Binding-site contacts:
Ligand atom C4 contacts residue ASN343 of chain 1.A at 4.2 Å.
Ligand atom O7 contacts residue PHE342 of chain 1.A at 4.5 Å.
Ligand atom C8 contacts residue ASN343 of chain 1.A at 3.5 Å.
Ligand atom N2 contacts residue ASN343 of chain 1.A at 2.7 Å (h-bond).
Ligand atom C5 contacts residue ASN343 of chain 1.A at 3.6 Å.
Ligand atom C7 contacts residue ASN343 of chain 1.A at 3.0 Å.
Ligand atom O7 contacts residue LEU368 of chain 1.A at 4.4 Å.
Ligand atom O5 contacts residue ASN343 of chain 1.A at 2.3 Å (h-bond).
Ligand atom C2 contacts residue ASN343 of chain 1.A at 2.5 Å.
Ligand atom O7 contacts residue ASN343 of chain 1.A at 3.6 Å.
Ligand atom C8 contacts residue PHE338 of chain 1.A at 4.1 Å (hydrophobic).
Ligand atom C8 contacts residue GLY339 of chain 1.A at 4.2 Å.
Ligand atom C1 contacts residue ASN343 of chain 1.A at 1.4 Å.
Ligand atom C3 contacts residue ASN343 of chain 1.A at 3.9 Å.

Sequence of chain 1.A:
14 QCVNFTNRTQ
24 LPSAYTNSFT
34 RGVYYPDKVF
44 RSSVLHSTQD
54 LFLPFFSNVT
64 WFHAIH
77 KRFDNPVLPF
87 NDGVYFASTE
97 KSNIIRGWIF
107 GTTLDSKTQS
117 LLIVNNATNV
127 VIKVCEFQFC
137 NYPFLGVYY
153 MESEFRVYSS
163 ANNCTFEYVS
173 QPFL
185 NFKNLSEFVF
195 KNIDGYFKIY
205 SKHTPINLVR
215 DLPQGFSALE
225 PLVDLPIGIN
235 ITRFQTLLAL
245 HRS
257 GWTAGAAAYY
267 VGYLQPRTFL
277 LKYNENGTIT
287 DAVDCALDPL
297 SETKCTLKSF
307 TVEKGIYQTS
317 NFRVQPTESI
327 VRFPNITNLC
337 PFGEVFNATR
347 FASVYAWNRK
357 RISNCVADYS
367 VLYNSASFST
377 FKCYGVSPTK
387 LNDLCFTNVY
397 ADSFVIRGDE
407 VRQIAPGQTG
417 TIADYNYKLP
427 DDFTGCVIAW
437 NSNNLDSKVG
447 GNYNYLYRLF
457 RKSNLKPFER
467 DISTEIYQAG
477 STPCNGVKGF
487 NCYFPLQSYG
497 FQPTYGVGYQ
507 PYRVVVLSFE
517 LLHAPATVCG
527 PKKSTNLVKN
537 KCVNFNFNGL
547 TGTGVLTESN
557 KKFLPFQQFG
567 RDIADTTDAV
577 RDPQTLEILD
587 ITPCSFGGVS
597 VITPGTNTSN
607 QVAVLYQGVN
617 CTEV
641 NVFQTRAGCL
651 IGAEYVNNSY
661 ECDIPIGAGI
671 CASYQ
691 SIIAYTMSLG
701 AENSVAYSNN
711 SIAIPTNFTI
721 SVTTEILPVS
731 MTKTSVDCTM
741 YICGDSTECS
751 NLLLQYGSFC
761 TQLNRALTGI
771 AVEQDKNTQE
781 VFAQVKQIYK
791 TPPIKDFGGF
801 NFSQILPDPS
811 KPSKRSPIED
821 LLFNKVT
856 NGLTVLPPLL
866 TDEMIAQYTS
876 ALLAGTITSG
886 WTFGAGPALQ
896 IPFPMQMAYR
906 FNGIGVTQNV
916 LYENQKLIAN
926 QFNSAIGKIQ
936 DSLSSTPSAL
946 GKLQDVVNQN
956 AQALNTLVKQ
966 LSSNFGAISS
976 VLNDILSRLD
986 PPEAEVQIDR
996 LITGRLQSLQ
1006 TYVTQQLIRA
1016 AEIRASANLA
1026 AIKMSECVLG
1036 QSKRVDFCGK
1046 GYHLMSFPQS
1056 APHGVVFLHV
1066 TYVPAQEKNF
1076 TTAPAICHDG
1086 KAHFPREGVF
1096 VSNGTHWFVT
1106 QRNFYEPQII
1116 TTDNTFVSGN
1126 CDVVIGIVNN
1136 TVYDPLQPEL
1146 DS

This small molecule binds to this protein.
Small molecule (SMILES): CC(=O)N[C@@H]1[C@@H](O)[C@H](O)[C@@H](CO)O[C@H]1O